This small molecule binds to this protein.
Small molecule (SMILES): CC[C@@H](C(=O)[C@@H](C)[C@@H](O)[C@H](C)CCc1ccc(C)c(O)c1C(=O)O)[C@H]1O[C@](CC)([C@H]2CC[C@](O)(CC)[C@H](C)O2)C[C@@H]1C

Sequence of chain 1.A:
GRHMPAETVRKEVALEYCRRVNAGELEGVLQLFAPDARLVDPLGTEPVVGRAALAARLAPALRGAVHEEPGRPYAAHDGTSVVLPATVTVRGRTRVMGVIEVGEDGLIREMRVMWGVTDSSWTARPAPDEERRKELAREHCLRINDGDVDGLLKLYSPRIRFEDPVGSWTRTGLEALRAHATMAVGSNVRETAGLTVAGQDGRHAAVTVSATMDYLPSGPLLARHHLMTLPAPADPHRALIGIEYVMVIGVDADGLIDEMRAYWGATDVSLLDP

Binding-site contacts:
Ligand atom C34 contacts residue TRP178 of chain 1.A at 3.5 Å (hydrophobic).
Ligand atom C34 contacts residue TRP178 of chain 2.A at 3.1 Å (hydrophobic).
Ligand atom O8 contacts residue ASP173 of chain 1.A at 2.7 Å (salt-bridge).
Ligand atom C22 contacts residue ASP173 of chain 1.A at 3.7 Å.
Ligand atom C23 contacts residue HIS189 of chain 1.A at 3.4 Å.
Ligand atom C13 contacts residue ARG180 of chain 1.A at 3.6 Å.
Ligand atom C1 contacts residue HIS235 of chain 2.B at 3.5 Å.
Ligand atom C30 contacts residue MET192 of chain 1.A at 3.8 Å (hydrophobic).
Ligand atom O2 contacts residue HIS234 of chain 1.A at 3.7 Å.
Ligand atom C24 contacts residue MET222 of chain 1.A at 3.8 Å (hydrophobic).
Ligand atom O6 contacts residue HIS189 of chain 1.A at 3.3 Å (h-bond).
Ligand atom C26 contacts residue TYR254 of chain 1.A at 3.7 Å (hydrophobic).
Ligand atom O4 contacts residue LEU231 of chain 1.A at 3.7 Å.
Ligand atom O2 contacts residue HIS235 of chain 2.B at 3.5 Å (h-bond).
Ligand atom C34 contacts residue LSD1 of chain 2.C at 3.3 Å.
Ligand atom O5 contacts residue ARG180 of chain 1.A at 2.7 Å (salt-bridge).
Ligand atom C21 contacts residue ILE252 of chain 1.A at 3.9 Å (hydrophobic).
Ligand atom C7 contacts residue SER177 of chain 1.A at 3.9 Å.
Ligand atom C25 contacts residue TRP273 of chain 1.A at 3.9 Å (hydrophobic).
Ligand atom C33 contacts residue LEU231 of chain 1.A at 3.7 Å (hydrophobic).
Ligand atom C25 contacts residue ILE252 of chain 1.A at 3.9 Å (hydrophobic).
Ligand atom O3 contacts residue TRP178 of chain 1.A at 2.8 Å.
Ligand atom C28 contacts residue ALA193 of chain 1.A at 3.8 Å (hydrophobic).
Ligand atom C5 contacts residue TRP178 of chain 2.A at 3.8 Å (hydrophobic).
Ligand atom O8 contacts residue HIS189 of chain 1.A at 3.5 Å (h-bond).
Ligand atom O5 contacts residue HIS189 of chain 1.A at 3.8 Å.
Ligand atom C31 contacts residue MET192 of chain 1.A at 3.8 Å (hydrophobic).
Ligand atom C3 contacts residue TRP178 of chain 1.A at 3.2 Å (hydrophobic).
Ligand atom C28 contacts residue SER196 of chain 1.A at 3.9 Å.
Ligand atom O1 contacts residue HIS235 of chain 2.B at 2.7 Å (h-bond).
Ligand atom C9 contacts residue LEU236 of chain 1.A at 3.7 Å (hydrophobic).
Ligand atom C33 contacts residue HIS234 of chain 1.A at 3.9 Å.
Ligand atom C26 contacts residue TRP273 of chain 1.A at 3.7 Å (hydrophobic).
Ligand atom C4 contacts residue TRP178 of chain 1.A at 3.5 Å (hydrophobic).
Ligand atom C26 contacts residue ASP173 of chain 1.A at 3.3 Å.
Ligand atom C8 contacts residue ASP173 of chain 1.A at 3.9 Å.
Ligand atom O1 contacts residue SER177 of chain 1.A at 3.4 Å.
Ligand atom O7 contacts residue HIS189 of chain 1.A at 2.8 Å (h-bond).
Ligand atom C17 contacts residue SER227 of chain 1.A at 3.7 Å.
Ligand atom C8 contacts residue SER177 of chain 1.A at 3.6 Å.

Sequence of chain 2.B:
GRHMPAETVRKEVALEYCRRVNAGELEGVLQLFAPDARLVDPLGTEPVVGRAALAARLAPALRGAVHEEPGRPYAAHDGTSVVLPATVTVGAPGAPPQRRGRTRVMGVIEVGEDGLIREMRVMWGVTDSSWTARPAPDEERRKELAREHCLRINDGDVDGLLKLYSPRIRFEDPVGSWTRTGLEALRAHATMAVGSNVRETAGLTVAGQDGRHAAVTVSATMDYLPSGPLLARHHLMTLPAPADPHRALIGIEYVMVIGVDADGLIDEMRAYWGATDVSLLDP

Sequence of chain 2.A:
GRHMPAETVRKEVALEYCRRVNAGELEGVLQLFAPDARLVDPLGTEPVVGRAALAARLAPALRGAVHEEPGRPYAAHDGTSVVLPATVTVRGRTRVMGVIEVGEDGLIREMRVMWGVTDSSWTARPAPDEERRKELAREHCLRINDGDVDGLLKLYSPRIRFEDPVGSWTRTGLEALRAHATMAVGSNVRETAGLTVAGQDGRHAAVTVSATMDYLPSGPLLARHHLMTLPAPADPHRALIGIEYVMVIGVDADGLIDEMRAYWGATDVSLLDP